The small molecule below binds the protein below.
Small molecule (SMILES): Cc1cn([C@H]2C[C@H](O[P](=O)(O)OC[C@H]3O[C@@H](n4cc(C)c(=O)[nH]c4=O)C[C@@H]3O[P](=O)(O)OC[C@H]3O[C@@H](n4cc(C)c(=O)[nH]c4=O)C[C@@H]3O[P](=O)(O)OC[C@H]3O[C@@H](n4cc(C)c(=O)[nH]c4=O)C[C@@H]3OP(=O)(O)O)CO2)c(=O)[nH]c1=O

Sequence of chain 1.A:
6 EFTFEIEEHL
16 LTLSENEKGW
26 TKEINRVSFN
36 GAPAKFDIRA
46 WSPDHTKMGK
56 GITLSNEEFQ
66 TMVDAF

Binding-site contacts:
Ligand atom O4' contacts residue PHE7 of chain 1.A at 3.2 Å.
Ligand atom C5' contacts residue ARG44 of chain 1.A at 3.6 Å.
Ligand atom O2 contacts residue LYS55 of chain 1.A at 3.2 Å (salt-bridge).
Ligand atom O2 contacts residue PHE7 of chain 1.A at 3.1 Å.
Ligand atom N1 contacts residue PHE7 of chain 1.A at 3.2 Å.
Ligand atom C2 contacts residue PHE7 of chain 1.A at 3.3 Å (hydrophobic).
Ligand atom N3 contacts residue PHE7 of chain 1.A at 3.7 Å.
Ligand atom C7 contacts residue TRP25 of chain 1.A at 3.5 Å (hydrophobic).
Ligand atom C6 contacts residue TRP25 of chain 1.A at 3.6 Å (hydrophobic).
Ligand atom C5' contacts residue GLY54 of chain 1.A at 3.5 Å.
Ligand atom OP1 contacts residue ARG44 of chain 1.A at 3.6 Å (salt-bridge).
Ligand atom O3' contacts residue MET53 of chain 1.A at 3.5 Å (h-bond).
Ligand atom C4' contacts residue PHE34 of chain 1.A at 3.9 Å (hydrophobic).
Ligand atom C6 contacts residue PHE7 of chain 1.A at 3.8 Å (hydrophobic).
Ligand atom O4 contacts residue TRP25 of chain 1.A at 3.5 Å.
Ligand atom O2 contacts residue ALA45 of chain 1.A at 3.8 Å.
Ligand atom C1' contacts residue PHE34 of chain 1.A at 3.8 Å (hydrophobic).
Ligand atom O3' contacts residue THR58 of chain 1.A at 3.4 Å.
Ligand atom O4' contacts residue MET53 of chain 1.A at 3.5 Å.
Ligand atom C5 contacts residue TRP25 of chain 1.A at 3.6 Å (hydrophobic).
Ligand atom C4 contacts residue TRP25 of chain 1.A at 3.5 Å (hydrophobic).
Ligand atom C1' contacts residue PHE7 of chain 1.A at 3.1 Å (hydrophobic).
Ligand atom C2' contacts residue MET53 of chain 1.A at 3.6 Å (hydrophobic).
Ligand atom OP1 contacts residue THR58 of chain 1.A at 2.7 Å (h-bond).
Ligand atom C5' contacts residue MET53 of chain 1.A at 3.6 Å (hydrophobic).
Ligand atom C4' contacts residue MET53 of chain 1.A at 3.7 Å (hydrophobic).
Ligand atom C2' contacts residue TRP25 of chain 1.A at 3.7 Å (hydrophobic).
Ligand atom O2 contacts residue ASN35 of chain 1.A at 3.0 Å (h-bond).
Ligand atom O5' contacts residue THR58 of chain 1.A at 3.7 Å.
Ligand atom C7 contacts residue LYS23 of chain 1.A at 3.6 Å.
Ligand atom O4' contacts residue PHE34 of chain 1.A at 3.7 Å.
Ligand atom C2' contacts residue GLY54 of chain 1.A at 3.9 Å.
Ligand atom C2 contacts residue TRP25 of chain 1.A at 3.9 Å (hydrophobic).
Ligand atom N1 contacts residue TRP25 of chain 1.A at 3.6 Å.
Ligand atom C4 contacts residue PHE7 of chain 1.A at 3.9 Å (hydrophobic).
Ligand atom O4 contacts residue ASN21 of chain 1.A at 3.0 Å (h-bond).
Ligand atom O2 contacts residue GLY54 of chain 1.A at 3.5 Å.
Ligand atom N3 contacts residue TRP25 of chain 1.A at 3.6 Å.
Ligand atom C1' contacts residue GLY54 of chain 1.A at 3.7 Å.
Ligand atom P contacts residue THR58 of chain 1.A at 3.7 Å.